Binding-site contacts:
Ligand atom O5 contacts residue THR155 of chain 17.E at 3.8 Å.
Ligand atom C5 contacts residue HIS158 of chain 17.E at 4.3 Å.
Ligand atom C7 contacts residue ASN153 of chain 17.E at 3.5 Å.
Ligand atom C2 contacts residue HIS149 of chain 17.E at 3.6 Å.
Ligand atom C4 contacts residue ASN153 of chain 17.E at 4.2 Å.
Ligand atom C1 contacts residue HIS158 of chain 17.E at 3.8 Å.
Ligand atom C6 contacts residue HIS158 of chain 17.E at 4.3 Å.
Ligand atom O3 contacts residue HIS149 of chain 17.E at 4.1 Å.
Ligand atom C3 contacts residue ASN153 of chain 17.E at 3.8 Å.
Ligand atom O7 contacts residue ASN153 of chain 17.E at 3.8 Å.
Ligand atom O5 contacts residue HIS158 of chain 17.E at 3.1 Å.
Ligand atom N2 contacts residue ASN153 of chain 17.E at 2.9 Å (h-bond).
Ligand atom C6 contacts residue LYS157 of chain 17.E at 4.2 Å.
Ligand atom O7 contacts residue THR155 of chain 17.E at 4.1 Å.
Ligand atom C5 contacts residue THR155 of chain 17.E at 3.9 Å.
Ligand atom O5 contacts residue ASN153 of chain 17.E at 2.4 Å (h-bond).
Ligand atom C1 contacts residue ASN153 of chain 17.E at 1.4 Å.
Ligand atom C2 contacts residue ASN153 of chain 17.E at 2.5 Å.
Ligand atom C5 contacts residue ASN153 of chain 17.E at 3.7 Å.
Ligand atom C6 contacts residue THR155 of chain 17.E at 4.4 Å.
Ligand atom O6 contacts residue HIS158 of chain 17.E at 3.8 Å.
Ligand atom C1 contacts residue HIS149 of chain 17.E at 4.2 Å.
Ligand atom C1 contacts residue THR155 of chain 17.E at 3.9 Å.
Ligand atom O6 contacts residue LYS157 of chain 17.E at 4.2 Å.
Ligand atom O5 contacts residue GLY156 of chain 17.E at 4.3 Å.
Ligand atom N2 contacts residue HIS149 of chain 17.E at 3.4 Å.
Ligand atom C8 contacts residue GLY102 of chain 9.E at 4.2 Å.

Sequence of chain 17.E:
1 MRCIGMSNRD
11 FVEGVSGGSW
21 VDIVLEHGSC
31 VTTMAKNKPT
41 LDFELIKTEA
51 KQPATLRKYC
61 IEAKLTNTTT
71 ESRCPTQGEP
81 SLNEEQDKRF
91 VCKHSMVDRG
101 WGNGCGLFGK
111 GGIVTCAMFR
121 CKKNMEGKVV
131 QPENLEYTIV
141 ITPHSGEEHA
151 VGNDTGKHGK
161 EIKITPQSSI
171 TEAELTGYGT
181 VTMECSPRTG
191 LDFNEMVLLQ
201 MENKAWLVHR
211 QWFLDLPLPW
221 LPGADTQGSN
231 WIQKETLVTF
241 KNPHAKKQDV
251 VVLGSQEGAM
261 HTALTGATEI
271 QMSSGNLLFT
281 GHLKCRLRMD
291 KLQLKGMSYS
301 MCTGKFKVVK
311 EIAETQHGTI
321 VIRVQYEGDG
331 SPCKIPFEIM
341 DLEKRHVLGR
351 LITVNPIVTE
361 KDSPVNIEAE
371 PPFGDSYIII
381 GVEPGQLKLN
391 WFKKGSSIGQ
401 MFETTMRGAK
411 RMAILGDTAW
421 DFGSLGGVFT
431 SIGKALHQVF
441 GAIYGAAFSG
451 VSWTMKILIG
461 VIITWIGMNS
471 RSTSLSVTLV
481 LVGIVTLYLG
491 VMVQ

The small molecule below binds the protein below.
Small molecule (SMILES): CC(=O)N[C@@H]1[C@@H](O)[C@H](O)[C@@H](CO)O[C@H]1O

Sequence of chain 9.E:
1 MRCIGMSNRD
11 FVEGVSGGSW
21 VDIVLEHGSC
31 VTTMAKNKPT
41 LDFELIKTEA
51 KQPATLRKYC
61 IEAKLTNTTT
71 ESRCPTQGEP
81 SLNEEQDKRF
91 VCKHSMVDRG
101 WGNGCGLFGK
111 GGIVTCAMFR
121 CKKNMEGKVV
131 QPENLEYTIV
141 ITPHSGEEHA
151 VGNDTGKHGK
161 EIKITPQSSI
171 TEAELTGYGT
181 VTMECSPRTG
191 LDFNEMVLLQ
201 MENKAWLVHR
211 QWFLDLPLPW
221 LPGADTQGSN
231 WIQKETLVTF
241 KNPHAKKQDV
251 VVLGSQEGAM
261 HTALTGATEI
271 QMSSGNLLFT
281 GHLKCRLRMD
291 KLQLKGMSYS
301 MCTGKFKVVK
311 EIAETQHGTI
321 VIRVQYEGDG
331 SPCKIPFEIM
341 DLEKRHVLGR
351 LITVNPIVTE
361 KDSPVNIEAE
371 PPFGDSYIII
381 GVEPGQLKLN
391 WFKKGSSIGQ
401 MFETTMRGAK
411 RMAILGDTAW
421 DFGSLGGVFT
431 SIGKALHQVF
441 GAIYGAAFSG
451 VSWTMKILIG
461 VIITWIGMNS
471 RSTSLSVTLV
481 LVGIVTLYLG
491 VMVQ